Binding-site contacts:
Ligand atom C8 contacts residue LEU159 of chain 1.A at 4.0 Å (hydrophobic).
Ligand atom N7 contacts residue LEU158 of chain 1.A at 3.7 Å.
Ligand atom N1 contacts residue ALA197 of chain 1.A at 3.7 Å.
Ligand atom C15 contacts residue GLY195 of chain 1.A at 4.0 Å.
Ligand atom N3 contacts residue LEU126 of chain 1.A at 4.2 Å.
Ligand atom N9 contacts residue VAL167 of chain 1.A at 3.7 Å.
Ligand atom C15 contacts residue MET131 of chain 1.A at 3.8 Å (hydrophobic).
Ligand atom C12 contacts residue GLY195 of chain 1.A at 3.6 Å.
Ligand atom C11 contacts residue GLY195 of chain 1.A at 4.1 Å.
Ligand atom O16 contacts residue ILE141 of chain 1.A at 3.8 Å.
Ligand atom C6 contacts residue ASP137 of chain 1.A at 3.8 Å.
Ligand atom C8 contacts residue PHE156 of chain 1.A at 3.5 Å (hydrophobic).
Ligand atom C11 contacts residue ASP137 of chain 1.A at 3.8 Å.
Ligand atom O16 contacts residue THR169 of chain 1.A at 2.9 Å (h-bond).
Ligand atom N9 contacts residue PHE156 of chain 1.A at 3.9 Å.
Ligand atom C14 contacts residue TYR193 of chain 1.A at 3.8 Å (hydrophobic).
Ligand atom C12 contacts residue ASP137 of chain 1.A at 3.6 Å.
Ligand atom C12 contacts residue VAL167 of chain 1.A at 3.7 Å (hydrophobic).
Ligand atom C11 contacts residue VAL167 of chain 1.A at 3.9 Å (hydrophobic).
Ligand atom N10 contacts residue VAL167 of chain 1.A at 3.6 Å.
Ligand atom N3 contacts residue ALA197 of chain 1.A at 4.1 Å.
Ligand atom N10 contacts residue ASP137 of chain 1.A at 2.9 Å (salt-bridge).
Ligand atom C2 contacts residue ALA197 of chain 1.A at 3.4 Å (hydrophobic).
Ligand atom O16 contacts residue TYR193 of chain 1.A at 4.0 Å.
Ligand atom C6 contacts residue VAL167 of chain 1.A at 3.7 Å (hydrophobic).
Ligand atom C5 contacts residue ASP137 of chain 1.A at 3.8 Å.
Ligand atom C8 contacts residue ASP137 of chain 1.A at 3.2 Å.
Ligand atom C14 contacts residue THR169 of chain 1.A at 4.1 Å.
Ligand atom N9 contacts residue ASP137 of chain 1.A at 2.6 Å (salt-bridge).
Ligand atom C13 contacts residue GLY195 of chain 1.A at 3.3 Å.
Ligand atom O16 contacts residue GLY195 of chain 1.A at 4.0 Å.
Ligand atom C14 contacts residue GLY195 of chain 1.A at 3.6 Å.
Ligand atom C4 contacts residue LEU159 of chain 1.A at 4.0 Å (hydrophobic).
Ligand atom C2 contacts residue LEU126 of chain 1.A at 3.6 Å (hydrophobic).
Ligand atom N7 contacts residue LEU159 of chain 1.A at 3.0 Å (h-bond).
Ligand atom C5 contacts residue VAL167 of chain 1.A at 3.7 Å (hydrophobic).
Ligand atom C15 contacts residue ALA77 of chain 1.A at 3.8 Å (hydrophobic).
Ligand atom N1 contacts residue LEU126 of chain 1.A at 3.5 Å.
Ligand atom C15 contacts residue VAL116 of chain 1.A at 4.1 Å (hydrophobic).
Ligand atom C13 contacts residue MET131 of chain 1.A at 4.2 Å (hydrophobic).

This small molecule binds to this protein.
Small molecule (SMILES): C/C(=C\CNc1ncnc2[nH]cnc12)CO

Sequence of chain 1.A:
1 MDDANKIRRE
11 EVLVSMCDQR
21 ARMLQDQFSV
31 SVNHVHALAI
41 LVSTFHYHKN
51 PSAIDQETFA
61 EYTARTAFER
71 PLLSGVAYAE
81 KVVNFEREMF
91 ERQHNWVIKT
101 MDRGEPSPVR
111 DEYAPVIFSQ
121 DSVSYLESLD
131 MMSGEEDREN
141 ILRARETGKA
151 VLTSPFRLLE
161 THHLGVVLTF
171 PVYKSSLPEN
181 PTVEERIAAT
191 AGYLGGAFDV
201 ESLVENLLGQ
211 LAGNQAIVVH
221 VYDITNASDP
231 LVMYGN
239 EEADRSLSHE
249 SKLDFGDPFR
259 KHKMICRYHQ